This small molecule binds to this protein.
Small molecule (SMILES): N[C@@H](CCC(=O)O)C(=O)O

Binding-site contacts:
Ligand atom OE1 contacts residue GLU191 of chain 1.B at 4.2 Å.
Ligand atom OE2 contacts residue MET190 of chain 1.B at 4.2 Å.
Ligand atom C contacts residue ALA91 of chain 1.B at 4.0 Å (hydrophobic).
Ligand atom OE1 contacts residue ALA142 of chain 1.B at 3.2 Å (h-bond).
Ligand atom OE1 contacts residue GLY141 of chain 1.B at 3.6 Å.
Ligand atom O contacts residue LEU90 of chain 1.B at 3.6 Å.
Ligand atom N contacts residue TYR61 of chain 1.B at 3.8 Å.
Ligand atom OE2 contacts residue GLU191 of chain 1.B at 3.7 Å.
Ligand atom O contacts residue ARG96 of chain 1.B at 2.8 Å (salt-bridge).
Ligand atom CA contacts residue ALA142 of chain 1.B at 4.1 Å (hydrophobic).
Ligand atom C contacts residue GLU191 of chain 1.B at 4.2 Å.
Ligand atom C contacts residue ALA142 of chain 1.B at 3.7 Å (hydrophobic).
Ligand atom OE1 contacts residue THR143 of chain 1.B at 3.0 Å (h-bond).
Ligand atom N contacts residue PRO89 of chain 1.B at 2.8 Å (h-bond).
Ligand atom CA contacts residue PRO89 of chain 1.B at 4.0 Å (hydrophobic).
Ligand atom OXT contacts residue ALA142 of chain 1.B at 2.8 Å (h-bond).
Ligand atom CD contacts residue THR143 of chain 1.B at 3.3 Å.
Ligand atom N contacts residue ALA91 of chain 1.B at 4.3 Å.
Ligand atom O contacts residue ALA142 of chain 1.B at 4.3 Å.
Ligand atom CD contacts residue GLU191 of chain 1.B at 3.9 Å.
Ligand atom O contacts residue ALA91 of chain 1.B at 2.9 Å (h-bond).
Ligand atom OE2 contacts residue THR143 of chain 1.B at 2.7 Å (h-bond).
Ligand atom C contacts residue PRO89 of chain 1.B at 4.2 Å (hydrophobic).
Ligand atom OXT contacts residue TYR61 of chain 1.B at 3.4 Å.
Ligand atom CB contacts residue GLU191 of chain 1.B at 4.3 Å.
Ligand atom O contacts residue PRO89 of chain 1.B at 3.6 Å (h-bond).
Ligand atom CA contacts residue TYR61 of chain 1.B at 4.0 Å (hydrophobic).
Ligand atom CG contacts residue ASN174 of chain 1.B at 4.0 Å.
Ligand atom O contacts residue TYR61 of chain 1.B at 3.5 Å.
Ligand atom N contacts residue TYR217 of chain 1.B at 4.0 Å.
Ligand atom CG contacts residue GLU191 of chain 1.B at 3.9 Å.
Ligand atom CB contacts residue TYR61 of chain 1.B at 3.6 Å (hydrophobic).
Ligand atom CB contacts residue GLY141 of chain 1.B at 4.3 Å.
Ligand atom OXT contacts residue ARG96 of chain 1.B at 2.7 Å (salt-bridge).
Ligand atom CA contacts residue GLU191 of chain 1.B at 3.2 Å.
Ligand atom N contacts residue GLU191 of chain 1.B at 2.8 Å (salt-bridge).
Ligand atom C contacts residue TYR61 of chain 1.B at 3.6 Å (hydrophobic).
Ligand atom CB contacts residue ALA142 of chain 1.B at 4.3 Å (hydrophobic).
Ligand atom C contacts residue ARG96 of chain 1.B at 3.5 Å.
Ligand atom OXT contacts residue GLY141 of chain 1.B at 3.4 Å.

Sequence of chain 1.B:
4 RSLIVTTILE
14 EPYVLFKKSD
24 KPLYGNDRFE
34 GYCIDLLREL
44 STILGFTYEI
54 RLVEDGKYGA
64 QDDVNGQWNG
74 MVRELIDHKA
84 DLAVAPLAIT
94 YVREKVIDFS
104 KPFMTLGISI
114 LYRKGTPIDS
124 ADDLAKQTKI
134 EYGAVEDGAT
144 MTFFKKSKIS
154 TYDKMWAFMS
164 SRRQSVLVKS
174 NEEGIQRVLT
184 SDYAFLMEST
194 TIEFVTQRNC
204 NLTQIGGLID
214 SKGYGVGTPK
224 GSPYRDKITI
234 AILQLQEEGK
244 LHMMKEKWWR